Sequence of chain 2.B:
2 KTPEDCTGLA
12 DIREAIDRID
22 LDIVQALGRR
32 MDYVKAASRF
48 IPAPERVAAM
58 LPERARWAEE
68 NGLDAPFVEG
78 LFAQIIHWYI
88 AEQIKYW

Sequence of chain 2.A:
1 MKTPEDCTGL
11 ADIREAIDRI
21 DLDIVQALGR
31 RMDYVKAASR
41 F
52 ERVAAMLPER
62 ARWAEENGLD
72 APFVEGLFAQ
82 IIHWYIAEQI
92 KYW

This protein binds this small molecule.
Small molecule (SMILES): CC(=O)C(=O)O

Binding-site contacts:
Ligand atom C contacts residue ILE83 of chain 2.B at 3.9 Å (hydrophobic).
Ligand atom CB contacts residue ILE17 of chain 2.A at 3.8 Å (hydrophobic).
Ligand atom C contacts residue VAL35 of chain 2.B at 4.2 Å (hydrophobic).
Ligand atom O3 contacts residue TYR86 of chain 2.B at 4.4 Å.
Ligand atom CB contacts residue VAL35 of chain 2.B at 4.1 Å (hydrophobic).
Ligand atom O3 contacts residue ILE87 of chain 2.B at 4.1 Å.
Ligand atom OXT contacts residue TYR86 of chain 2.B at 3.8 Å.
Ligand atom CB contacts residue PRO49 of chain 2.B at 3.8 Å (hydrophobic).
Ligand atom OXT contacts residue ILE82 of chain 2.B at 4.5 Å.
Ligand atom O contacts residue ARG31 of chain 2.B at 2.9 Å (salt-bridge).
Ligand atom OXT contacts residue ILE83 of chain 2.B at 3.1 Å.
Ligand atom O3 contacts residue VAL35 of chain 2.B at 3.8 Å.
Ligand atom CA contacts residue VAL35 of chain 2.B at 3.9 Å (hydrophobic).
Ligand atom CA contacts residue PRO49 of chain 2.B at 3.6 Å (hydrophobic).
Ligand atom O contacts residue ILE83 of chain 2.B at 4.3 Å.
Ligand atom O contacts residue ILE17 of chain 2.A at 4.0 Å.
Ligand atom C contacts residue PRO49 of chain 2.B at 4.3 Å (hydrophobic).
Ligand atom C contacts residue ARG31 of chain 2.B at 3.3 Å.
Ligand atom O contacts residue MET57 of chain 2.B at 3.5 Å.
Ligand atom O3 contacts residue PRO49 of chain 2.B at 3.2 Å.
Ligand atom CA contacts residue ARG31 of chain 2.B at 4.4 Å.
Ligand atom O3 contacts residue GLN90 of chain 2.B at 3.3 Å (h-bond).
Ligand atom CA contacts residue GLN90 of chain 2.B at 4.3 Å.
Ligand atom OXT contacts residue ARG31 of chain 2.B at 3.0 Å (salt-bridge).